Sequence of chain 1.A:
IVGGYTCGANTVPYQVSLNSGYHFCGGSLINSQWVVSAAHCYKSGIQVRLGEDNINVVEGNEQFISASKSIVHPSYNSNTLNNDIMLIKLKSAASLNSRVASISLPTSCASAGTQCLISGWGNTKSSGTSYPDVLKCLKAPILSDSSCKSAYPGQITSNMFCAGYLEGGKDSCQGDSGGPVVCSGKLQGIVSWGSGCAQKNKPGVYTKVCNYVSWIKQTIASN

The small molecule below binds the protein below.
Small molecule (SMILES): [H]/N=C(/C)N1CCC(Oc2ccc3c4ccccc4n(Cc4ccc5ccc(C(=N)N)cc5c4)c3c2)CC1

Binding-site contacts:
Ligand atom N1 contacts residue GLY196 of chain 1.A at 2.8 Å (h-bond).
Ligand atom C3 contacts residue GLY196 of chain 1.A at 3.2 Å.
Ligand atom C2 contacts residue TRP193 of chain 1.A at 3.8 Å (hydrophobic).
Ligand atom C46 contacts residue GLN155 of chain 1.A at 3.6 Å.
Ligand atom N2 contacts residue GLY204 of chain 1.A at 3.7 Å.
Ligand atom C11 contacts residue TRP193 of chain 1.A at 3.8 Å (hydrophobic).
Ligand atom C46 contacts residue ASN79 of chain 1.A at 3.2 Å.
Ligand atom N1 contacts residue CYS197 of chain 1.A at 3.5 Å.
Ligand atom C43 contacts residue ASN79 of chain 1.A at 3.6 Å.
Ligand atom N2 contacts residue SER172 of chain 1.A at 2.5 Å (h-bond).
Ligand atom C41 contacts residue LEU81 of chain 1.A at 3.9 Å (hydrophobic).
Ligand atom N41 contacts residue GLN155 of chain 1.A at 3.5 Å (h-bond).
Ligand atom C8 contacts residue SER192 of chain 1.A at 3.5 Å.
Ligand atom C1 contacts residue SER172 of chain 1.A at 2.9 Å.
Ligand atom C42 contacts residue ASN79 of chain 1.A at 3.4 Å.
Ligand atom C44 contacts residue THR80 of chain 1.A at 3.5 Å.
Ligand atom N1 contacts residue ASP171 of chain 1.A at 2.6 Å (salt-bridge).
Ligand atom C45 contacts residue TRP193 of chain 1.A at 3.5 Å (hydrophobic).
Ligand atom C3 contacts residue TRP193 of chain 1.A at 3.8 Å (hydrophobic).
Ligand atom C9 contacts residue TRP193 of chain 1.A at 3.6 Å (hydrophobic).
Ligand atom N1 contacts residue SER172 of chain 1.A at 3.2 Å (h-bond).
Ligand atom C1 contacts residue ASP171 of chain 1.A at 3.4 Å.
Ligand atom C3 contacts residue GLY194 of chain 1.A at 3.5 Å.
Ligand atom C1 contacts residue GLY196 of chain 1.A at 3.7 Å.
Ligand atom N42 contacts residue THR80 of chain 1.A at 3.6 Å.
Ligand atom C11 contacts residue SER172 of chain 1.A at 3.6 Å.
Ligand atom O contacts residue TRP193 of chain 1.A at 3.6 Å.
Ligand atom N2 contacts residue ASP171 of chain 1.A at 2.6 Å (salt-bridge).
Ligand atom C8 contacts residue SER177 of chain 1.A at 3.4 Å.
Ligand atom C4 contacts residue GLY194 of chain 1.A at 3.6 Å.
Ligand atom C26 contacts residue LEU81 of chain 1.A at 3.7 Å (hydrophobic).
Ligand atom N41 contacts residue ASN79 of chain 1.A at 3.3 Å (h-bond).
Ligand atom N42 contacts residue ASN79 of chain 1.A at 3.8 Å.
Ligand atom C44 contacts residue GLN155 of chain 1.A at 3.7 Å.
Ligand atom C2 contacts residue SER172 of chain 1.A at 3.7 Å.
Ligand atom N42 contacts residue GLN155 of chain 1.A at 3.7 Å.
Ligand atom C5 contacts residue GLY194 of chain 1.A at 3.8 Å.
Ligand atom C47 contacts residue ASN79 of chain 1.A at 3.3 Å.
Ligand atom C8 contacts residue K1 of chain 1.D at 3.9 Å.
Ligand atom C10 contacts residue TRP193 of chain 1.A at 3.7 Å (hydrophobic).